A small-molecule ligand and the protein it binds are described below.
Small molecule (SMILES): Nc1ncnc2c1ncn2[C@@H]1O[C@H](CO[P](=O)(O)O[P](=O)(O)CP(=O)(O)O)[C@@H](O)[C@H]1O

Sequence of chain 1.F:
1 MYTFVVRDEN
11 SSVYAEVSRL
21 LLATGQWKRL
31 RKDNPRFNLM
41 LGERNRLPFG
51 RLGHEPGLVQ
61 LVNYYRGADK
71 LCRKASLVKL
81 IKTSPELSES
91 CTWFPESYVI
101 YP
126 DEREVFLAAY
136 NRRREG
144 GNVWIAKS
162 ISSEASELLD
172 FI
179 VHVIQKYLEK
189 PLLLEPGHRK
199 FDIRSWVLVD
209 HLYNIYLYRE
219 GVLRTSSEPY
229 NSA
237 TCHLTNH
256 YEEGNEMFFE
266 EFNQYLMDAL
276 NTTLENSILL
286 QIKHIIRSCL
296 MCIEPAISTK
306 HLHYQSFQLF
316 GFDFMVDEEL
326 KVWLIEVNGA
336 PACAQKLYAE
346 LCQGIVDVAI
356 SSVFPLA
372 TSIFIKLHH

Binding-site contacts:
Ligand atom O1G contacts residue ASP318 of chain 1.F at 2.8 Å (salt-bridge).
Ligand atom O1A contacts residue ILE330 of chain 1.F at 3.8 Å.
Ligand atom PG contacts residue GLU331 of chain 1.F at 3.1 Å.
Ligand atom O2B contacts residue LYS150 of chain 1.F at 3.0 Å (salt-bridge).
Ligand atom N6 contacts residue LYS184 of chain 1.F at 3.0 Å (salt-bridge).
Ligand atom O3G contacts residue GLU331 of chain 1.F at 2.6 Å (salt-bridge).
Ligand atom N3 contacts residue TYR185 of chain 1.F at 3.5 Å.
Ligand atom N1 contacts residue MET320 of chain 1.F at 3.5 Å.
Ligand atom O1B contacts residue GLU331 of chain 1.F at 2.8 Å (salt-bridge).
Ligand atom C6 contacts residue MET320 of chain 1.F at 3.6 Å (hydrophobic).
Ligand atom N1 contacts residue LEU186 of chain 1.F at 2.9 Å (h-bond).
Ligand atom C2 contacts residue TYR185 of chain 1.F at 3.5 Å (hydrophobic).
Ligand atom O3' contacts residue ASP200 of chain 1.F at 3.5 Å (salt-bridge).
Ligand atom O1B contacts residue MG1 of chain 1.W at 2.8 Å.
Ligand atom O3G contacts residue ASN333 of chain 1.F at 2.6 Å (h-bond).
Ligand atom C3B contacts residue ASN242 of chain 1.F at 3.2 Å.
Ligand atom N3 contacts residue MET320 of chain 1.F at 3.1 Å.
Ligand atom C2 contacts residue MET320 of chain 1.F at 3.2 Å (hydrophobic).
Ligand atom O3' contacts residue THR241 of chain 1.F at 2.2 Å (h-bond).
Ligand atom N6 contacts residue GLN183 of chain 1.F at 3.3 Å (h-bond).
Ligand atom O1A contacts residue GLU331 of chain 1.F at 3.2 Å.
Ligand atom O2G contacts residue ASN242 of chain 1.F at 3.5 Å (h-bond).
Ligand atom O2B contacts residue LYS74 of chain 1.F at 3.6 Å.
Ligand atom N3 contacts residue LYS198 of chain 1.F at 3.5 Å (salt-bridge).
Ligand atom N7 contacts residue GLN183 of chain 1.F at 3.6 Å.
Ligand atom O1G contacts residue GLU331 of chain 1.F at 2.6 Å (salt-bridge).
Ligand atom PG contacts residue ASP318 of chain 1.F at 3.7 Å.
Ligand atom PG contacts residue MG1 of chain 1.W at 3.6 Å.
Ligand atom O2' contacts residue THR241 of chain 1.F at 3.3 Å (h-bond).
Ligand atom O2A contacts residue LYS74 of chain 1.F at 3.6 Å.
Ligand atom C2 contacts residue LEU186 of chain 1.F at 3.5 Å (hydrophobic).
Ligand atom C5 contacts residue MET320 of chain 1.F at 3.6 Å (hydrophobic).
Ligand atom PG contacts residue ASN333 of chain 1.F at 3.7 Å.
Ligand atom O1B contacts residue LYS74 of chain 1.F at 3.4 Å (salt-bridge).
Ligand atom O3G contacts residue MG1 of chain 1.W at 2.6 Å.
Ligand atom C4 contacts residue MET320 of chain 1.F at 3.3 Å (hydrophobic).
Ligand atom N1 contacts residue TYR185 of chain 1.F at 3.7 Å.
Ligand atom C3' contacts residue THR241 of chain 1.F at 3.5 Å.
Ligand atom O2G contacts residue ARG222 of chain 1.F at 3.6 Å.
Ligand atom O3' contacts residue ASN242 of chain 1.F at 3.5 Å (h-bond).